Sequence of chain 1.B:
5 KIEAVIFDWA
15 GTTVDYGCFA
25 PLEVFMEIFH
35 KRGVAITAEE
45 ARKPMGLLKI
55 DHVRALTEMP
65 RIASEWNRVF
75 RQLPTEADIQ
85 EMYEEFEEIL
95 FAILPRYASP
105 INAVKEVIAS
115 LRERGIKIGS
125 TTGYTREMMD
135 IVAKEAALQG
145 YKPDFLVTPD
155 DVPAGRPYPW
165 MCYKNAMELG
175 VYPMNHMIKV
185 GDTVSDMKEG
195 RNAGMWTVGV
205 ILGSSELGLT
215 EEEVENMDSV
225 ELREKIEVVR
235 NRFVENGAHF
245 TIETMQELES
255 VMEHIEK

The small molecule below binds the protein below.
Small molecule (SMILES): C=CS(=O)(=O)O

Binding-site contacts:
Ligand atom C3 contacts residue ALA14 of chain 1.B at 3.7 Å (hydrophobic).
Ligand atom O1 contacts residue ASP12 of chain 1.B at 3.2 Å (salt-bridge).
Ligand atom O1 contacts residue GLY127 of chain 1.B at 3.9 Å.
Ligand atom S2 contacts residue MG1 of chain 1.D at 3.6 Å.
Ligand atom C4 contacts residue TYR128 of chain 1.B at 4.1 Å (hydrophobic).
Ligand atom O1 contacts residue THR126 of chain 1.B at 2.5 Å (h-bond).
Ligand atom C3 contacts residue TYR128 of chain 1.B at 3.6 Å (hydrophobic).
Ligand atom C3 contacts residue GLY127 of chain 1.B at 4.4 Å.
Ligand atom C4 contacts residue ALA14 of chain 1.B at 4.2 Å (hydrophobic).
Ligand atom O8 contacts residue ALA14 of chain 1.B at 3.0 Å.
Ligand atom O8 contacts residue CYS22 of chain 1.B at 4.3 Å.
Ligand atom O9 contacts residue ARG160 of chain 1.B at 2.9 Å (salt-bridge).
Ligand atom O9 contacts residue MG1 of chain 1.D at 4.1 Å.
Ligand atom O9 contacts residue GLY50 of chain 1.B at 3.5 Å.
Ligand atom O1 contacts residue ALA14 of chain 1.B at 3.3 Å (h-bond).
Ligand atom C4 contacts residue PRO25 of chain 1.B at 4.4 Å (hydrophobic).
Ligand atom S2 contacts residue ARG160 of chain 1.B at 4.1 Å.
Ligand atom S2 contacts residue THR126 of chain 1.B at 3.6 Å (h-bond).
Ligand atom O1 contacts residue TRP13 of chain 1.B at 3.5 Å.
Ligand atom O1 contacts residue TYR128 of chain 1.B at 4.0 Å.
Ligand atom S2 contacts residue ASP12 of chain 1.B at 3.4 Å (salt-bridge).
Ligand atom O8 contacts residue MG1 of chain 1.D at 2.3 Å.
Ligand atom O9 contacts residue ASP12 of chain 1.B at 3.3 Å (salt-bridge).
Ligand atom C4 contacts residue GLY50 of chain 1.B at 4.3 Å.
Ligand atom C4 contacts residue CYS22 of chain 1.B at 4.0 Å (hydrophobic).
Ligand atom O8 contacts residue TRP13 of chain 1.B at 4.2 Å.
Ligand atom C3 contacts residue THR126 of chain 1.B at 4.1 Å.
Ligand atom O9 contacts residue GLY127 of chain 1.B at 3.2 Å (h-bond).
Ligand atom O8 contacts residue ASP186 of chain 1.B at 4.3 Å.
Ligand atom C4 contacts residue LYS53 of chain 1.B at 4.0 Å.
Ligand atom O8 contacts residue ASP12 of chain 1.B at 3.3 Å (salt-bridge).
Ligand atom S2 contacts residue ALA14 of chain 1.B at 3.8 Å.
Ligand atom C4 contacts residue MET49 of chain 1.B at 4.0 Å (hydrophobic).
Ligand atom O9 contacts residue THR126 of chain 1.B at 3.8 Å.
Ligand atom S2 contacts residue GLY127 of chain 1.B at 4.0 Å.